Binding-site contacts:
Ligand atom O contacts residue GLN150 of chain 2.A at 3.3 Å (h-bond).
Ligand atom C10 contacts residue ALA151 of chain 2.A at 4.2 Å (hydrophobic).
Ligand atom C2 contacts residue GLY211 of chain 2.A at 4.4 Å.
Ligand atom C3 contacts residue GLN150 of chain 2.A at 4.5 Å.
Ligand atom C9 contacts residue ALA151 of chain 2.A at 3.8 Å (hydrophobic).
Ligand atom C11 contacts residue CYS257 of chain 2.A at 4.2 Å (hydrophobic).
Ligand atom O1 contacts residue GLY211 of chain 2.A at 3.9 Å.
Ligand atom O1 contacts residue ASN188 of chain 2.A at 3.3 Å (h-bond).
Ligand atom C9 contacts residue SER260 of chain 2.A at 4.0 Å.
Ligand atom C12 contacts residue ASN188 of chain 2.A at 3.2 Å.
Ligand atom C7 contacts residue TYR255 of chain 3.A at 3.4 Å (hydrophobic).
Ligand atom C2 contacts residue ASN188 of chain 2.A at 4.4 Å.
Ligand atom C8 contacts residue ALA151 of chain 2.A at 4.1 Å (hydrophobic).
Ligand atom C10 contacts residue LEU172 of chain 1.A at 3.8 Å (hydrophobic).
Ligand atom C contacts residue GLU210 of chain 2.A at 4.3 Å.
Ligand atom C9 contacts residue LYS258 of chain 2.A at 3.9 Å.
Ligand atom O1 contacts residue TRP194 of chain 2.A at 3.9 Å.
Ligand atom C11 contacts residue LYS258 of chain 2.A at 3.5 Å.
Ligand atom C7 contacts residue CYS257 of chain 2.A at 4.4 Å (hydrophobic).
Ligand atom C12 contacts residue GLN150 of chain 2.A at 4.0 Å.
Ligand atom C12 contacts residue TYR255 of chain 3.A at 3.5 Å (hydrophobic).
Ligand atom C5 contacts residue TYR255 of chain 3.A at 3.8 Å (hydrophobic).
Ligand atom C1 contacts residue TYR255 of chain 3.A at 3.6 Å (hydrophobic).
Ligand atom C2 contacts residue TYR255 of chain 3.A at 3.6 Å (hydrophobic).
Ligand atom C1 contacts residue GLU210 of chain 2.A at 3.8 Å.
Ligand atom C6 contacts residue TYR255 of chain 3.A at 3.8 Å (hydrophobic).
Ligand atom O1 contacts residue TYR255 of chain 3.A at 3.8 Å.
Ligand atom C10 contacts residue TYR255 of chain 3.A at 4.5 Å (hydrophobic).
Ligand atom C10 contacts residue LYS258 of chain 2.A at 3.6 Å.
Ligand atom C4 contacts residue TYR255 of chain 3.A at 3.8 Å (hydrophobic).
Ligand atom O contacts residue TYR255 of chain 3.A at 3.3 Å.
Ligand atom C contacts residue TYR255 of chain 3.A at 3.6 Å (hydrophobic).
Ligand atom C1 contacts residue ALA214 of chain 2.A at 4.1 Å (hydrophobic).
Ligand atom C12 contacts residue TRP194 of chain 2.A at 4.0 Å (hydrophobic).
Ligand atom C11 contacts residue TYR255 of chain 3.A at 3.2 Å (hydrophobic).
Ligand atom N contacts residue TYR255 of chain 3.A at 2.7 Å (h-bond).
Ligand atom C3 contacts residue TYR255 of chain 3.A at 3.5 Å (hydrophobic).
Ligand atom C1 contacts residue GLY211 of chain 2.A at 4.3 Å.

Sequence of chain 2.A:
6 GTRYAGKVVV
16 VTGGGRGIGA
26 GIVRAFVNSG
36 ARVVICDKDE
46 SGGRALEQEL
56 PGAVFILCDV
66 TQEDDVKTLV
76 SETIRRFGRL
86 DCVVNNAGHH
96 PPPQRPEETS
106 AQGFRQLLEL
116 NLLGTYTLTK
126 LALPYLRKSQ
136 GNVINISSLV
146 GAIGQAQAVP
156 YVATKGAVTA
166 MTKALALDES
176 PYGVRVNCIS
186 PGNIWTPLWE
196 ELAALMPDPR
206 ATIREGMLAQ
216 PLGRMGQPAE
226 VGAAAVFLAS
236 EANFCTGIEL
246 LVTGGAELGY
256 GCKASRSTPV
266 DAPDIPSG

Sequence of chain 3.A:
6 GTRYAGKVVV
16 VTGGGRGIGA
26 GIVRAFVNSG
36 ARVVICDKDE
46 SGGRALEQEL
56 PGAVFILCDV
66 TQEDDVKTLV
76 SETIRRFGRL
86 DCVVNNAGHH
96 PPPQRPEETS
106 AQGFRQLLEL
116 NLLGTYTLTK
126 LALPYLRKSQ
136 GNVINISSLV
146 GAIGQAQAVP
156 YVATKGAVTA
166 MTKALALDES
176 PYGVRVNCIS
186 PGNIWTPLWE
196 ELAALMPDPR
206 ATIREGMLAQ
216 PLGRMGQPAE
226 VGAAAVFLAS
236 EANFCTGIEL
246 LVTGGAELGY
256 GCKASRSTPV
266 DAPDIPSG

Sequence of chain 1.A:
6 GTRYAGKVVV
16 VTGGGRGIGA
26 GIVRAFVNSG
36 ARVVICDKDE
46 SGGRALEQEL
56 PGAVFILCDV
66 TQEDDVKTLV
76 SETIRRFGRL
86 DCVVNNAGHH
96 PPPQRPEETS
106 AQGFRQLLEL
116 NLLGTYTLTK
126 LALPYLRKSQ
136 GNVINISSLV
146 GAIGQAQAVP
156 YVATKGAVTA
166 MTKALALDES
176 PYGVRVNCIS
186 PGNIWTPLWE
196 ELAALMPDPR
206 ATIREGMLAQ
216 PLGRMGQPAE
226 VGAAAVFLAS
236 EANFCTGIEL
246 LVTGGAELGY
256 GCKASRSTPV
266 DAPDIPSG

A small-molecule ligand and the protein it binds are described below.
Small molecule (SMILES): c1cc2c(cc1CNC1CCCC1)OCO2